Sequence of chain 1.C:
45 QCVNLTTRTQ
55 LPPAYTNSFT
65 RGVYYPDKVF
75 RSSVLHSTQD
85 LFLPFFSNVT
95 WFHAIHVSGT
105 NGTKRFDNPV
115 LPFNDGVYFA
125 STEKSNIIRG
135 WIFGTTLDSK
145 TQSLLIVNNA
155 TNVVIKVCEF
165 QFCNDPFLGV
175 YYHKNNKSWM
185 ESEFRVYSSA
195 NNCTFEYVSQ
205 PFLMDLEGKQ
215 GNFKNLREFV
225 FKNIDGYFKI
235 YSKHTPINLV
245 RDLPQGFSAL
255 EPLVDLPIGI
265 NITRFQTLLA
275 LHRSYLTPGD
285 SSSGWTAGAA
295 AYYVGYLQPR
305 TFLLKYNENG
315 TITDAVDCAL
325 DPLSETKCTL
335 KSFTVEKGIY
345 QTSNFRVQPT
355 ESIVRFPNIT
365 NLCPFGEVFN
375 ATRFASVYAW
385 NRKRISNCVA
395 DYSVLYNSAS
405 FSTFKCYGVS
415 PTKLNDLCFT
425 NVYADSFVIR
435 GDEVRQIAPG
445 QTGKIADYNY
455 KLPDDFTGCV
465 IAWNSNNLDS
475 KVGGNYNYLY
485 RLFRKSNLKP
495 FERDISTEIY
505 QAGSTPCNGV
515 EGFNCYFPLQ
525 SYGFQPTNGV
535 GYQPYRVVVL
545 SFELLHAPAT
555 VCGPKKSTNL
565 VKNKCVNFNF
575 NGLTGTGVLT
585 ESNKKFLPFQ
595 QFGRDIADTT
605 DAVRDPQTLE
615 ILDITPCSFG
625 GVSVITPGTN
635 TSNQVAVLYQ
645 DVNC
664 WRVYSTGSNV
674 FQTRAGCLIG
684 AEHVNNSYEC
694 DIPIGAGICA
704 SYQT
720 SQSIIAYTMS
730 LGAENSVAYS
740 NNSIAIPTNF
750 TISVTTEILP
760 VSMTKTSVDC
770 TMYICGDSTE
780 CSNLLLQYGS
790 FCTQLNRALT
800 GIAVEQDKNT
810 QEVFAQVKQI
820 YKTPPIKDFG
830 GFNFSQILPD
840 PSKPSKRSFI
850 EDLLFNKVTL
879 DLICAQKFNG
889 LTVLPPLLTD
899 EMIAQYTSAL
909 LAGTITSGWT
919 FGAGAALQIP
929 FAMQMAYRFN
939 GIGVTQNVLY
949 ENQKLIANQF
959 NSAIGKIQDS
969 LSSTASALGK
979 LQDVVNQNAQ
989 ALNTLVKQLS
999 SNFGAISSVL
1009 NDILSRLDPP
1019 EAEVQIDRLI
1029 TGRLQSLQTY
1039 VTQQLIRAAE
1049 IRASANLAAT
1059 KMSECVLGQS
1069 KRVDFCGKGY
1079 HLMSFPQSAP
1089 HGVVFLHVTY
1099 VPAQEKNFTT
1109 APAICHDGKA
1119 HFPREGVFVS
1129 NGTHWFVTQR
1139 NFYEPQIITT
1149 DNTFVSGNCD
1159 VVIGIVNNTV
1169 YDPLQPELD

The small molecule below binds the protein below.
Small molecule (SMILES): CC(=O)N[C@@H]1[C@@H](O)[C@H](O)[C@@H](CO)O[C@H]1O

Binding-site contacts:
Ligand atom C3 contacts residue ASN688 of chain 1.C at 3.8 Å.
Ligand atom C2 contacts residue ASN688 of chain 1.C at 2.5 Å.
Ligand atom O5 contacts residue ASN688 of chain 1.C at 2.4 Å (h-bond).
Ligand atom C4 contacts residue ASN688 of chain 1.C at 4.2 Å.
Ligand atom C5 contacts residue ASN688 of chain 1.C at 3.7 Å.
Ligand atom N2 contacts residue ASN688 of chain 1.C at 2.9 Å (h-bond).
Ligand atom C1 contacts residue ASN688 of chain 1.C at 1.4 Å.
Ligand atom C7 contacts residue ASN688 of chain 1.C at 3.5 Å.
Ligand atom O7 contacts residue ASN688 of chain 1.C at 3.9 Å.